Binding-site contacts:
Ligand atom C4 contacts residue LYS167 of chain 1.A at 3.3 Å.
Ligand atom C5 contacts residue LYS207 of chain 1.A at 3.1 Å.
Ligand atom O6 contacts residue LYS207 of chain 1.A at 2.8 Å (salt-bridge).
Ligand atom O1G contacts residue THR68 of chain 1.A at 3.0 Å (h-bond).
Ligand atom O1G contacts residue MG1 of chain 1.C at 1.9 Å.
Ligand atom O6 contacts residue ASP169 of chain 1.A at 3.2 Å (salt-bridge).
Ligand atom O2A contacts residue GLY39 of chain 1.A at 3.5 Å.
Ligand atom O3G contacts residue GLY115 of chain 1.A at 3.3 Å (h-bond).
Ligand atom O2A contacts residue THR41 of chain 1.A at 3.4 Å (h-bond).
Ligand atom C2 contacts residue LYS207 of chain 1.A at 3.5 Å.
Ligand atom O2G contacts residue ILE67 of chain 1.A at 3.3 Å.
Ligand atom C1' contacts residue LYS167 of chain 1.A at 3.4 Å.
Ligand atom O1B contacts residue MG1 of chain 1.C at 2.3 Å.
Ligand atom PB contacts residue LYS40 of chain 1.A at 3.4 Å.
Ligand atom O2B contacts residue SER38 of chain 1.A at 3.5 Å.
Ligand atom C3' contacts residue GLU64 of chain 1.A at 2.5 Å.
Ligand atom C5' contacts residue ASP37 of chain 1.A at 3.0 Å.
Ligand atom N9 contacts residue LYS167 of chain 1.A at 3.2 Å.
Ligand atom N2 contacts residue ASP169 of chain 1.A at 3.3 Å (salt-bridge).
Ligand atom PG contacts residue MG1 of chain 1.C at 3.3 Å.
Ligand atom O2' contacts residue PRO211 of chain 1.A at 3.2 Å.
Ligand atom O3G contacts residue ILE36 of chain 1.A at 3.0 Å (h-bond).
Ligand atom C6 contacts residue LYS207 of chain 1.A at 2.6 Å.
Ligand atom O2A contacts residue ALA42 of chain 1.A at 3.0 Å (h-bond).
Ligand atom O2B contacts residue GLY39 of chain 1.A at 2.3 Å (h-bond).
Ligand atom C3B contacts residue ILE36 of chain 1.A at 2.9 Å (hydrophobic).
Ligand atom O1B contacts residue LYS40 of chain 1.A at 3.3 Å (salt-bridge).
Ligand atom O3' contacts residue GLU64 of chain 1.A at 2.3 Å (salt-bridge).
Ligand atom N2 contacts residue LEU170 of chain 1.A at 3.4 Å.
Ligand atom O2B contacts residue LYS40 of chain 1.A at 2.5 Å (salt-bridge).
Ligand atom O1B contacts residue THR41 of chain 1.A at 2.8 Å (h-bond).
Ligand atom O4' contacts residue LYS167 of chain 1.A at 3.1 Å (salt-bridge).
Ligand atom C6 contacts residue ASP169 of chain 1.A at 3.5 Å.
Ligand atom O2G contacts residue ILE36 of chain 1.A at 3.5 Å (h-bond).
Ligand atom PG contacts residue ILE36 of chain 1.A at 3.4 Å.
Ligand atom O2' contacts residue GLU64 of chain 1.A at 2.9 Å (salt-bridge).
Ligand atom C3B contacts residue LYS40 of chain 1.A at 2.9 Å.
Ligand atom N1 contacts residue LYS207 of chain 1.A at 2.8 Å (salt-bridge).
Ligand atom N1 contacts residue ASP169 of chain 1.A at 2.9 Å (salt-bridge).
Ligand atom C2' contacts residue GLU64 of chain 1.A at 2.9 Å.

The protein below binds the small molecule below.
Small molecule (SMILES): Nc1nc2c(ncn2[C@@H]2O[C@H](CO[P](=O)(O)O[P](=O)(O)CP(=O)(O)O)[C@@H](O)[C@H]2O)c(=O)[nH]1

Sequence of chain 1.A:
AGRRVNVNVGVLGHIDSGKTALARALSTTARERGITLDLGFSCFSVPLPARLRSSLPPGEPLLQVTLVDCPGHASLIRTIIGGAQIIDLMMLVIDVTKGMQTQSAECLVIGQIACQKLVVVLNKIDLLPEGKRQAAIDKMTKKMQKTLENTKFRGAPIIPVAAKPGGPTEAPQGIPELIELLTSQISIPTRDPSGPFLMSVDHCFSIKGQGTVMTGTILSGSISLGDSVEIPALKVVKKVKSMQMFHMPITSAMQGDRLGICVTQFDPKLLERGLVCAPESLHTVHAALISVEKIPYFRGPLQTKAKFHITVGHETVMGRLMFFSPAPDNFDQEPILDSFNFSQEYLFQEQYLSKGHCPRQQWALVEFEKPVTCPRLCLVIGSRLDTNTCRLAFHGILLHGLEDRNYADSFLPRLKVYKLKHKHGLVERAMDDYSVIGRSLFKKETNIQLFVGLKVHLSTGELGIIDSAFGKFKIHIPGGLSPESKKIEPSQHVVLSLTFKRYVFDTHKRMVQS